A small-molecule ligand and the protein it binds are described below.
Small molecule (SMILES): CC(=O)N[C@H]1[C@H](O[C@H]2[C@H](O)[C@@H](NC(C)=O)CO[C@@H]2CO)O[C@H](CO)[C@@H](O)[C@@H]1O

Sequence of chain 1.A:
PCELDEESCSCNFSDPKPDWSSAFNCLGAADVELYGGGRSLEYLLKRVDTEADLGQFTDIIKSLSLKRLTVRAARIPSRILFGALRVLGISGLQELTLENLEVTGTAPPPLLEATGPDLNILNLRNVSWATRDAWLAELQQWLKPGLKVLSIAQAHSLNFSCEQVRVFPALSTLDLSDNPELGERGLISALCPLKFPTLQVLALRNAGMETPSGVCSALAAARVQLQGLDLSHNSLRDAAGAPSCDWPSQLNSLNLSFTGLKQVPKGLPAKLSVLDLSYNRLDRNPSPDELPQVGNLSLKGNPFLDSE

Binding-site contacts:
Ligand atom C8 contacts residue GLN158 of chain 1.A at 4.2 Å.
Ligand atom O5 contacts residue ASN104 of chain 1.A at 3.4 Å (h-bond).
Ligand atom C1 contacts residue ASN104 of chain 1.A at 3.3 Å.
Ligand atom O6 contacts residue ASN104 of chain 1.A at 4.4 Å.
Ligand atom C7 contacts residue ASN104 of chain 1.A at 3.8 Å.
Ligand atom C6 contacts residue ASN104 of chain 1.A at 3.5 Å.
Ligand atom C2 contacts residue ASN130 of chain 1.A at 2.4 Å.
Ligand atom O6 contacts residue LEU105 of chain 1.A at 4.2 Å.
Ligand atom C4 contacts residue ASN130 of chain 1.A at 4.2 Å.
Ligand atom O6 contacts residue GLY42 of chain 1.A at 3.9 Å.
Ligand atom O5 contacts residue ASN130 of chain 1.A at 2.4 Å (h-bond).
Ligand atom C6 contacts residue LEU105 of chain 1.A at 4.5 Å (hydrophobic).
Ligand atom C2 contacts residue ASN104 of chain 1.A at 3.4 Å.
Ligand atom C3 contacts residue ASN130 of chain 1.A at 3.8 Å.
Ligand atom C7 contacts residue GLU106 of chain 1.A at 4.3 Å.
Ligand atom C6 contacts residue GLY42 of chain 1.A at 4.5 Å.
Ligand atom N2 contacts residue GLU106 of chain 1.A at 3.7 Å.
Ligand atom O7 contacts residue ASN130 of chain 1.A at 3.5 Å (h-bond).
Ligand atom O6 contacts residue GLU106 of chain 1.A at 3.5 Å.
Ligand atom C8 contacts residue ASN130 of chain 1.A at 4.4 Å.
Ligand atom C7 contacts residue ASN130 of chain 1.A at 3.3 Å.
Ligand atom C5 contacts residue ASN130 of chain 1.A at 3.7 Å.
Ligand atom C8 contacts residue GLU106 of chain 1.A at 4.0 Å.
Ligand atom N2 contacts residue ASN130 of chain 1.A at 2.8 Å (h-bond).
Ligand atom O7 contacts residue ASN104 of chain 1.A at 3.1 Å (h-bond).
Ligand atom O4 contacts residue GLY42 of chain 1.A at 4.1 Å.
Ligand atom N2 contacts residue ASN104 of chain 1.A at 4.0 Å.
Ligand atom C5 contacts residue ASN104 of chain 1.A at 4.5 Å.
Ligand atom O6 contacts residue GLY41 of chain 1.A at 4.2 Å.
Ligand atom O6 contacts residue ALA77 of chain 1.A at 4.5 Å.
Ligand atom C1 contacts residue ASN130 of chain 1.A at 1.4 Å.
Ligand atom C5 contacts residue GLY42 of chain 1.A at 4.4 Å.